This small molecule binds to this protein.
Small molecule (SMILES): O=C(NCCO)c1ccc(Cl)cc1

Binding-site contacts:
Ligand atom C10 contacts residue GLN74 of chain 1.B at 4.2 Å.
Ligand atom C2 contacts residue TYR72 of chain 1.B at 3.4 Å (hydrophobic).
Ligand atom C6 contacts residue GLU87 of chain 1.B at 4.5 Å.
Ligand atom C4 contacts residue TYR72 of chain 1.B at 3.8 Å (hydrophobic).
Ligand atom C4 contacts residue ILE96 of chain 1.B at 3.7 Å (hydrophobic).
Ligand atom C1 contacts residue TYR72 of chain 1.B at 3.4 Å (hydrophobic).
Ligand atom CL3 contacts residue TYR72 of chain 1.B at 3.6 Å.
Ligand atom C5 contacts residue GLN74 of chain 1.B at 4.2 Å.
Ligand atom O7 contacts residue GLU87 of chain 1.B at 4.1 Å.
Ligand atom C1 contacts residue GLU87 of chain 1.B at 3.4 Å.
Ligand atom C6 contacts residue THR11 of chain 1.B at 4.3 Å.
Ligand atom CL3 contacts residue ILE96 of chain 1.B at 3.5 Å.
Ligand atom C6 contacts residue LYS92 of chain 1.B at 4.2 Å.
Ligand atom C9 contacts residue TYR72 of chain 1.B at 4.5 Å (hydrophobic).
Ligand atom C3 contacts residue ILE96 of chain 1.B at 3.9 Å (hydrophobic).
Ligand atom C1 contacts residue LYS92 of chain 1.B at 3.9 Å.
Ligand atom N8 contacts residue TYR72 of chain 1.B at 3.9 Å.
Ligand atom N8 contacts residue GLN74 of chain 1.B at 3.1 Å (h-bond).
Ligand atom C6 contacts residue TYR72 of chain 1.B at 3.6 Å (hydrophobic).
Ligand atom C7 contacts residue GLN74 of chain 1.B at 4.2 Å.
Ligand atom C5 contacts residue THR11 of chain 1.B at 3.3 Å.
Ligand atom CL3 contacts residue PRO9 of chain 1.B at 3.5 Å.
Ligand atom C9 contacts residue GLN74 of chain 1.B at 3.6 Å.
Ligand atom C5 contacts residue TYR72 of chain 1.B at 3.8 Å (hydrophobic).
Ligand atom C3 contacts residue TYR72 of chain 1.B at 3.5 Å (hydrophobic).
Ligand atom O10 contacts residue GLN74 of chain 1.B at 3.2 Å (h-bond).
Ligand atom C4 contacts residue THR11 of chain 1.B at 3.5 Å.
Ligand atom CL3 contacts residue PHE93 of chain 1.B at 4.3 Å.
Ligand atom O7 contacts residue LYS92 of chain 1.B at 3.0 Å (salt-bridge).
Ligand atom C2 contacts residue ILE96 of chain 1.B at 4.5 Å (hydrophobic).
Ligand atom C10 contacts residue TYR72 of chain 1.B at 3.8 Å (hydrophobic).
Ligand atom C5 contacts residue ILE96 of chain 1.B at 4.2 Å (hydrophobic).
Ligand atom O10 contacts residue TYR72 of chain 1.B at 4.2 Å.
Ligand atom C2 contacts residue GLU87 of chain 1.B at 3.8 Å.
Ligand atom C7 contacts residue LYS92 of chain 1.B at 3.9 Å.
Ligand atom N8 contacts residue THR11 of chain 1.B at 4.5 Å.
Ligand atom C7 contacts residue TYR72 of chain 1.B at 3.6 Å (hydrophobic).
Ligand atom O7 contacts residue TYR72 of chain 1.B at 3.8 Å.

Sequence of chain 1.B:
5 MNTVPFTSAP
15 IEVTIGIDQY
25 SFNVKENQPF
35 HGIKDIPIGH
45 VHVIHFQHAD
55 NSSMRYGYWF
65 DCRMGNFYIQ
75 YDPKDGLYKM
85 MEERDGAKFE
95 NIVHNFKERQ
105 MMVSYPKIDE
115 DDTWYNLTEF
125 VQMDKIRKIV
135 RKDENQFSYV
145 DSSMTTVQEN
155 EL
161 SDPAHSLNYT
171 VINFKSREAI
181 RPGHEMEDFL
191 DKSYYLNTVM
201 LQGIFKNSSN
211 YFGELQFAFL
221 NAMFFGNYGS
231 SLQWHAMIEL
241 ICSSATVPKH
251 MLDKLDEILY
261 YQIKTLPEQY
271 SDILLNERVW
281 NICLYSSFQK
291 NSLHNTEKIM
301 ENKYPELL